Sequence of chain 2.C:
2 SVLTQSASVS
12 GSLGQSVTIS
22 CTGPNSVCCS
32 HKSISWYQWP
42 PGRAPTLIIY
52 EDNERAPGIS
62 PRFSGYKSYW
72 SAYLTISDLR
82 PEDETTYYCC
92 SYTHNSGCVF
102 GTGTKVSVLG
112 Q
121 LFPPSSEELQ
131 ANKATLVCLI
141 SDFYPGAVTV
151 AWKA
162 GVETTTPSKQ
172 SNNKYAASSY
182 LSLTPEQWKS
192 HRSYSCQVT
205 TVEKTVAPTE

This protein binds this small molecule.
Small molecule (SMILES): CC(=O)N[C@@H]1[C@@H](O)[C@H](O)[C@@H](CO)O[C@H]1O

Binding-site contacts:
Ligand atom O4 contacts residue ARG56 of chain 2.C at 3.1 Å (salt-bridge).
Ligand atom O7 contacts residue ASN107 of chain 2.A at 3.8 Å.
Ligand atom O5 contacts residue ASN107 of chain 2.A at 2.4 Å (h-bond).
Ligand atom C7 contacts residue ASN107 of chain 2.A at 3.6 Å.
Ligand atom C8 contacts residue ASN105 of chain 2.A at 3.7 Å.
Ligand atom C5 contacts residue ASN107 of chain 2.A at 3.6 Å.
Ligand atom C5 contacts residue ARG56 of chain 2.C at 4.4 Å.
Ligand atom C6 contacts residue ARG56 of chain 2.C at 3.5 Å.
Ligand atom C3 contacts residue ASN107 of chain 2.A at 3.8 Å.
Ligand atom C6 contacts residue GLU55 of chain 2.C at 3.5 Å.
Ligand atom C4 contacts residue ARG56 of chain 2.C at 3.3 Å.
Ligand atom O5 contacts residue ARG56 of chain 2.C at 4.1 Å.
Ligand atom C3 contacts residue ARG56 of chain 2.C at 3.3 Å.
Ligand atom C2 contacts residue ARG56 of chain 2.C at 4.4 Å.
Ligand atom O3 contacts residue ARG56 of chain 2.C at 2.2 Å (salt-bridge).
Ligand atom O6 contacts residue GLU55 of chain 2.C at 3.9 Å.
Ligand atom C2 contacts residue ASN107 of chain 2.A at 2.5 Å.
Ligand atom C1 contacts residue ASN107 of chain 2.A at 1.4 Å.
Ligand atom O6 contacts residue GLU2 of chain 2.D at 4.3 Å.
Ligand atom C4 contacts residue ASN107 of chain 2.A at 4.3 Å.
Ligand atom N2 contacts residue ASN107 of chain 2.A at 3.0 Å (h-bond).

Sequence of chain 2.A:
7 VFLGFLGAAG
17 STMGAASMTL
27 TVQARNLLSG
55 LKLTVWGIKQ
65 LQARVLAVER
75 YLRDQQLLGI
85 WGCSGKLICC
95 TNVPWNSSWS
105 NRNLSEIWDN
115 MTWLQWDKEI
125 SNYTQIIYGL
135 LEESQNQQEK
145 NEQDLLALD

Sequence of chain 2.D:
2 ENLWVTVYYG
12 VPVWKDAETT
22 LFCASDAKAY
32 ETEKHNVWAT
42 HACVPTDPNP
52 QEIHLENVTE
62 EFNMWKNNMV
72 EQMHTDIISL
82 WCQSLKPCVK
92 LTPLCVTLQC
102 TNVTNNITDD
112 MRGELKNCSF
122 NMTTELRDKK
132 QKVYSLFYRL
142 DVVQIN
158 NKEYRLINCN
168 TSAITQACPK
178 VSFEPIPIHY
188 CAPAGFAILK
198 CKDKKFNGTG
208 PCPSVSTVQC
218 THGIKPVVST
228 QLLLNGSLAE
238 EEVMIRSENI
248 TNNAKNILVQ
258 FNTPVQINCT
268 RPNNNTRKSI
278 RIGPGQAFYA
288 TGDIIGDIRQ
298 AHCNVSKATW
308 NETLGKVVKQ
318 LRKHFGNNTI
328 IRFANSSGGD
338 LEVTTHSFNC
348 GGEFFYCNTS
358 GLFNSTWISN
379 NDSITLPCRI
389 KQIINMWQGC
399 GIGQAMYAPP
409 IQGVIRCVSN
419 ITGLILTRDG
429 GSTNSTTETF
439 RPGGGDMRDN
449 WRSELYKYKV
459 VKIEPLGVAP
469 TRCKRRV